Sequence of chain 1.A:
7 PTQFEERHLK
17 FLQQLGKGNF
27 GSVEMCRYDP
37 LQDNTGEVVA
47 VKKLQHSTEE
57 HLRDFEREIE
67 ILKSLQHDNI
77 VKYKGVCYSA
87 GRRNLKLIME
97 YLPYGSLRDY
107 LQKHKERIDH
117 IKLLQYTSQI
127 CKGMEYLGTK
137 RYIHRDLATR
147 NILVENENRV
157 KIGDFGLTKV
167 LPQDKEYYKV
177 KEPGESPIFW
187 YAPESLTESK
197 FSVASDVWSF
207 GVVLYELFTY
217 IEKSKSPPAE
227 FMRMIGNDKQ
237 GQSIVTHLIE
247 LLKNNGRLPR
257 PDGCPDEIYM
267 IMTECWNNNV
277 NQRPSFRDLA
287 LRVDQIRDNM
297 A

A protein and the small-molecule ligand that binds it are described below.
Small molecule (SMILES): CCc1cc(O)c(F)cc1-c1ccc2c(-c3nc4c([nH]3)CN(C(=O)c3cnc(N5CCCCC5)cn3)CC4)[nH]nc2c1

Binding-site contacts:
Ligand atom C28 contacts residue GLY101 of chain 1.A at 3.6 Å.
Ligand atom F8 contacts residue GLY159 of chain 1.A at 3.2 Å.
Ligand atom O6 contacts residue GLU64 of chain 1.A at 2.6 Å (salt-bridge).
Ligand atom N29 contacts residue TYR97 of chain 1.A at 3.6 Å.
Ligand atom C37 contacts residue LEU21 of chain 1.A at 3.7 Å (hydrophobic).
Ligand atom O6 contacts residue PHE161 of chain 1.A at 3.0 Å (h-bond).
Ligand atom C14 contacts residue LEU149 of chain 1.A at 3.6 Å (hydrophobic).
Ligand atom N17 contacts residue TYR97 of chain 1.A at 3.7 Å.
Ligand atom C5 contacts residue GLU64 of chain 1.A at 3.4 Å.
Ligand atom C19 contacts residue LEU149 of chain 1.A at 3.4 Å (hydrophobic).
Ligand atom C19 contacts residue ALA46 of chain 1.A at 3.5 Å (hydrophobic).
Ligand atom C27 contacts residue LEU98 of chain 1.A at 3.5 Å (hydrophobic).
Ligand atom C37 contacts residue GLN20 of chain 1.A at 3.1 Å.
Ligand atom C36 contacts residue LEU21 of chain 1.A at 3.5 Å (hydrophobic).
Ligand atom N38 contacts residue GLN19 of chain 1.A at 3.5 Å (h-bond).
Ligand atom C7 contacts residue ASP160 of chain 1.A at 3.4 Å.
Ligand atom N17 contacts residue ALA46 of chain 1.A at 3.5 Å.
Ligand atom C34 contacts residue LEU21 of chain 1.A at 3.2 Å (hydrophobic).
Ligand atom O6 contacts residue LEU68 of chain 1.A at 3.5 Å.
Ligand atom C42 contacts residue LYS23 of chain 1.A at 3.5 Å.
Ligand atom C27 contacts residue GLY101 of chain 1.A at 3.6 Å.
Ligand atom N16 contacts residue LEU98 of chain 1.A at 3.0 Å (h-bond).
Ligand atom C1 contacts residue MET95 of chain 1.A at 3.6 Å (hydrophobic).
Ligand atom N17 contacts residue LEU98 of chain 1.A at 3.5 Å (h-bond).
Ligand atom C2 contacts residue VAL29 of chain 1.A at 3.7 Å (hydrophobic).
Ligand atom C28 contacts residue LEU98 of chain 1.A at 3.5 Å (hydrophobic).
Ligand atom F8 contacts residue ASP160 of chain 1.A at 3.1 Å.
Ligand atom N29 contacts residue LEU98 of chain 1.A at 2.8 Å (h-bond).
Ligand atom C4 contacts residue GLU64 of chain 1.A at 3.5 Å.
Ligand atom C33 contacts residue LEU21 of chain 1.A at 3.7 Å (hydrophobic).
Ligand atom F8 contacts residue PHE161 of chain 1.A at 3.3 Å.
Ligand atom N38 contacts residue LEU21 of chain 1.A at 3.7 Å.
Ligand atom N17 contacts residue GLU96 of chain 1.A at 2.7 Å (salt-bridge).
Ligand atom C24 contacts residue LEU21 of chain 1.A at 3.6 Å (hydrophobic).
Ligand atom N35 contacts residue LEU21 of chain 1.A at 3.1 Å (h-bond).
Ligand atom C19 contacts residue GLU96 of chain 1.A at 3.6 Å.
Ligand atom N38 contacts residue GLN20 of chain 1.A at 3.2 Å (h-bond).
Ligand atom N16 contacts residue GLU96 of chain 1.A at 3.7 Å.
Ligand atom C27 contacts residue PRO99 of chain 1.A at 3.5 Å (hydrophobic).
Ligand atom C20 contacts residue LEU149 of chain 1.A at 3.6 Å (hydrophobic).